Binding-site contacts:
Ligand atom C38 contacts residue VAL21 of chain 1.C at 3.8 Å (hydrophobic).
Ligand atom S37 contacts residue LEU120 of chain 1.B at 3.1 Å.
Ligand atom C33 contacts residue ALA27 of chain 1.C at 3.6 Å (hydrophobic).
Ligand atom C19 contacts residue LYS116 of chain 1.B at 3.1 Å.
Ligand atom C32 contacts residue ALA27 of chain 1.C at 3.3 Å (hydrophobic).
Ligand atom C40 contacts residue VAL21 of chain 1.C at 3.4 Å (hydrophobic).
Ligand atom C13 contacts residue PHE25 of chain 1.C at 3.0 Å (hydrophobic).
Ligand atom O4 contacts residue LYS116 of chain 1.B at 3.8 Å.
Ligand atom C13 contacts residue GLY24 of chain 1.C at 3.0 Å.
Ligand atom C12 contacts residue GLY24 of chain 1.C at 3.2 Å.
Ligand atom C21 contacts residue LYS116 of chain 1.B at 3.6 Å.
Ligand atom C16 contacts residue GLY24 of chain 1.C at 3.7 Å.
Ligand atom C31 contacts residue GLY24 of chain 1.C at 3.6 Å.
Ligand atom C33 contacts residue VAL61 of chain 1.C at 3.9 Å (hydrophobic).
Ligand atom N9 contacts residue LYS116 of chain 1.B at 3.9 Å.
Ligand atom C30 contacts residue ALA27 of chain 1.C at 3.5 Å (hydrophobic).
Ligand atom C20 contacts residue LYS116 of chain 1.B at 3.4 Å.
Ligand atom C23 contacts residue ILE119 of chain 1.B at 3.4 Å (hydrophobic).
Ligand atom C27 contacts residue ALA63 of chain 1.B at 3.8 Å (hydrophobic).
Ligand atom C32 contacts residue ASN23 of chain 1.C at 3.3 Å.
Ligand atom C22 contacts residue ILE119 of chain 1.B at 3.0 Å (hydrophobic).
Ligand atom CL17 contacts residue PHE25 of chain 1.C at 2.8 Å.
Ligand atom C11 contacts residue GLY24 of chain 1.C at 3.8 Å.
Ligand atom C28 contacts residue ALA63 of chain 1.B at 3.5 Å (hydrophobic).
Ligand atom C16 contacts residue PHE25 of chain 1.C at 3.3 Å (hydrophobic).
Ligand atom C22 contacts residue LYS116 of chain 1.B at 3.8 Å.
Ligand atom C23 contacts residue LYS116 of chain 1.B at 3.6 Å.
Ligand atom C34 contacts residue ASP62 of chain 1.B at 3.1 Å.
Ligand atom O24 contacts residue ILE119 of chain 1.B at 3.0 Å.
Ligand atom C31 contacts residue ASN23 of chain 1.C at 3.2 Å.
Ligand atom C12 contacts residue PHE25 of chain 1.C at 3.9 Å (hydrophobic).
Ligand atom C13 contacts residue VAL21 of chain 1.C at 3.5 Å (hydrophobic).
Ligand atom C25 contacts residue ILE119 of chain 1.B at 3.7 Å (hydrophobic).
Ligand atom C31 contacts residue ALA27 of chain 1.C at 3.2 Å (hydrophobic).
Ligand atom C41 contacts residue VAL21 of chain 1.C at 3.1 Å (hydrophobic).
Ligand atom C18 contacts residue LYS116 of chain 1.B at 3.2 Å.
Ligand atom C29 contacts residue ASP62 of chain 1.B at 3.8 Å.
Ligand atom C33 contacts residue ASP62 of chain 1.B at 3.5 Å.
Ligand atom C39 contacts residue PHE123 of chain 1.B at 3.7 Å (hydrophobic).
Ligand atom C29 contacts residue ALA27 of chain 1.C at 3.8 Å (hydrophobic).

Sequence of chain 1.B:
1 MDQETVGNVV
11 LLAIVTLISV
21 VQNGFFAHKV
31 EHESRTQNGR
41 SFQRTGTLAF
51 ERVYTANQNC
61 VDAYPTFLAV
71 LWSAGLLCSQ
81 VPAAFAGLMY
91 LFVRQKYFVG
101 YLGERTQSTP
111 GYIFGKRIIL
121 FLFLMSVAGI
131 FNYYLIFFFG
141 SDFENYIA

Sequence of chain 1.C:
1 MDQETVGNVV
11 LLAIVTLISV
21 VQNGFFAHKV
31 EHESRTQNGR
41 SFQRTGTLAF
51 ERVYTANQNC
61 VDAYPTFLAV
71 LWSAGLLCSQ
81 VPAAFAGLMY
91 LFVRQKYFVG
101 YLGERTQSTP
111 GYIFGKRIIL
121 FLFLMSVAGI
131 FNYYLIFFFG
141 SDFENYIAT

A small-molecule ligand and the protein it binds are described below.
Small molecule (SMILES): CC(C)(C)Sc1c(CC(C)(C)C(=O)O)n(Cc2ccc(Cl)cc2)c2ccc(OCc3ccc4ccccc4n3)cc12